Binding-site contacts:
Ligand atom O5 contacts residue LYS416 of chain 1.J at 3.6 Å (salt-bridge).
Ligand atom O5 contacts residue ASN418 of chain 1.J at 2.4 Å (h-bond).
Ligand atom O7 contacts residue ASN418 of chain 1.J at 4.2 Å.
Ligand atom C4 contacts residue ASN418 of chain 1.J at 4.2 Å.
Ligand atom C5 contacts residue LYS416 of chain 1.J at 4.3 Å.
Ligand atom C1 contacts residue ASN418 of chain 1.J at 1.4 Å.
Ligand atom O6 contacts residue LYS416 of chain 1.J at 2.4 Å (salt-bridge).
Ligand atom N2 contacts residue ASN418 of chain 1.J at 3.0 Å (h-bond).
Ligand atom C5 contacts residue ASN418 of chain 1.J at 3.7 Å.
Ligand atom C3 contacts residue ASN418 of chain 1.J at 3.8 Å.
Ligand atom O6 contacts residue HIS417 of chain 1.J at 4.4 Å.
Ligand atom C7 contacts residue ASN418 of chain 1.J at 3.9 Å.
Ligand atom C2 contacts residue ASN418 of chain 1.J at 2.5 Å.
Ligand atom O6 contacts residue ASN418 of chain 1.J at 4.3 Å.
Ligand atom C6 contacts residue LYS416 of chain 1.J at 3.7 Å.

This protein binds this small molecule.
Small molecule (SMILES): CC(=O)N[C@@H]1[C@@H](O)[C@H](O)[C@@H](CO)O[C@H]1O

Sequence of chain 1.J:
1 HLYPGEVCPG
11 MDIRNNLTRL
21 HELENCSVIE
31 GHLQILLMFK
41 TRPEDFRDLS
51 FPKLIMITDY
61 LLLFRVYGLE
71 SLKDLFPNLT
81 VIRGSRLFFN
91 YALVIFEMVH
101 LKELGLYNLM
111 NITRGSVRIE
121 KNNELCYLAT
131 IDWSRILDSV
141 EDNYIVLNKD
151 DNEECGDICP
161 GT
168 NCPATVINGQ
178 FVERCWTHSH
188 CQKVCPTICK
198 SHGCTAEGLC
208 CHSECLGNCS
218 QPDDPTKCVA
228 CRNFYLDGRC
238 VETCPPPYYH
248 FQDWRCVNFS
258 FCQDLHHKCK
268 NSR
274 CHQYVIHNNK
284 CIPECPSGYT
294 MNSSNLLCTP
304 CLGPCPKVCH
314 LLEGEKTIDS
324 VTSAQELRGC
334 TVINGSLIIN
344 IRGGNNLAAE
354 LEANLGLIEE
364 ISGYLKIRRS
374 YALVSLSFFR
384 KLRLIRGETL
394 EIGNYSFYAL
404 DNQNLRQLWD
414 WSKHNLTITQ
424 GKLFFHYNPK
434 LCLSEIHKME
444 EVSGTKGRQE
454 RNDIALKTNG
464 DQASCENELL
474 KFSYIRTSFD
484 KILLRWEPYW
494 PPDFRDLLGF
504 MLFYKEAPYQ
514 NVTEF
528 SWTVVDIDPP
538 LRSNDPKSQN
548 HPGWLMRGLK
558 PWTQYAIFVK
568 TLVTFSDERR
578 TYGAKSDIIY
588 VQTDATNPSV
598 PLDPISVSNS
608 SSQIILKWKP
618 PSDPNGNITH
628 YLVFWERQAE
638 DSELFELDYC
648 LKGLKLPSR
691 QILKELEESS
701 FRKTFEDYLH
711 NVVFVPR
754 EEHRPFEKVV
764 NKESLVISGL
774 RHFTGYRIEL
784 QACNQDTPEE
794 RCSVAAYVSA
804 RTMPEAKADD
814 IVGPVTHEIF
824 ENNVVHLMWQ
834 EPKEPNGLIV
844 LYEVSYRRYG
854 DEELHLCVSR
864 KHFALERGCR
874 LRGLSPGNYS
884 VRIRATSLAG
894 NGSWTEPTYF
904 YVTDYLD